Binding-site contacts:
Ligand atom P4 contacts residue HIS301 of chain 1.A at 3.8 Å.
Ligand atom O6 contacts residue LYS15 of chain 1.A at 3.3 Å (salt-bridge).
Ligand atom O51 contacts residue PHE380 of chain 1.A at 3.7 Å.
Ligand atom P5 contacts residue PHE380 of chain 1.A at 4.2 Å.
Ligand atom O42 contacts residue LYS300 of chain 1.A at 3.2 Å (salt-bridge).
Ligand atom C5 contacts residue LYS15 of chain 1.A at 4.2 Å.
Ligand atom P4 contacts residue LYS298 of chain 1.A at 4.2 Å.
Ligand atom O2 contacts residue ARG171 of chain 1.A at 4.4 Å.
Ligand atom O51 contacts residue ARG382 of chain 1.A at 4.4 Å.
Ligand atom O52 contacts residue PHE380 of chain 1.A at 3.7 Å.
Ligand atom C6 contacts residue ARG171 of chain 1.A at 3.8 Å.
Ligand atom O13 contacts residue ARG171 of chain 1.A at 4.0 Å.
Ligand atom O53 contacts residue ARG171 of chain 1.A at 3.4 Å (salt-bridge).
Ligand atom O43 contacts residue HIS301 of chain 1.A at 3.6 Å.
Ligand atom O53 contacts residue LYS15 of chain 1.A at 2.7 Å (salt-bridge).
Ligand atom O5 contacts residue LEU173 of chain 1.A at 4.0 Å.
Ligand atom C1 contacts residue LYS15 of chain 1.A at 4.2 Å.
Ligand atom O41 contacts residue HIS301 of chain 1.A at 2.6 Å (h-bond).
Ligand atom O12 contacts residue LYS166 of chain 1.A at 3.9 Å.
Ligand atom C1 contacts residue ARG171 of chain 1.A at 4.2 Å.
Ligand atom C6 contacts residue LYS15 of chain 1.A at 4.1 Å.
Ligand atom P1 contacts residue ARG171 of chain 1.A at 4.1 Å.
Ligand atom O6 contacts residue ARG171 of chain 1.A at 3.6 Å (salt-bridge).
Ligand atom P1 contacts residue LYS15 of chain 1.A at 4.3 Å.
Ligand atom P5 contacts residue LYS15 of chain 1.A at 4.2 Å.
Ligand atom O43 contacts residue LYS298 of chain 1.A at 3.0 Å (salt-bridge).
Ligand atom O12 contacts residue ARG171 of chain 1.A at 3.3 Å.
Ligand atom O1 contacts residue ARG171 of chain 1.A at 3.4 Å (salt-bridge).
Ligand atom O51 contacts residue ALA381 of chain 1.A at 3.8 Å.
Ligand atom O53 contacts residue PHE380 of chain 1.A at 4.4 Å.
Ligand atom P5 contacts residue LEU173 of chain 1.A at 4.1 Å.
Ligand atom O41 contacts residue LYS300 of chain 1.A at 4.0 Å.
Ligand atom O52 contacts residue LEU172 of chain 1.A at 3.4 Å.
Ligand atom O52 contacts residue LEU173 of chain 1.A at 2.5 Å (h-bond).
Ligand atom O52 contacts residue ARG171 of chain 1.A at 4.0 Å.
Ligand atom O43 contacts residue LYS300 of chain 1.A at 3.9 Å.
Ligand atom P4 contacts residue LYS300 of chain 1.A at 3.9 Å.
Ligand atom P5 contacts residue ARG171 of chain 1.A at 4.3 Å.
Ligand atom O42 contacts residue LYS298 of chain 1.A at 4.2 Å.
Ligand atom O13 contacts residue LYS15 of chain 1.A at 3.0 Å (salt-bridge).

This small molecule binds to this protein.
Small molecule (SMILES): O=P(O)(O)O[C@@H]1[C@H](O)[C@H](O)[C@@H](OP(=O)(O)O)[C@H](OP(=O)(O)O)[C@H]1O

Sequence of chain 1.A:
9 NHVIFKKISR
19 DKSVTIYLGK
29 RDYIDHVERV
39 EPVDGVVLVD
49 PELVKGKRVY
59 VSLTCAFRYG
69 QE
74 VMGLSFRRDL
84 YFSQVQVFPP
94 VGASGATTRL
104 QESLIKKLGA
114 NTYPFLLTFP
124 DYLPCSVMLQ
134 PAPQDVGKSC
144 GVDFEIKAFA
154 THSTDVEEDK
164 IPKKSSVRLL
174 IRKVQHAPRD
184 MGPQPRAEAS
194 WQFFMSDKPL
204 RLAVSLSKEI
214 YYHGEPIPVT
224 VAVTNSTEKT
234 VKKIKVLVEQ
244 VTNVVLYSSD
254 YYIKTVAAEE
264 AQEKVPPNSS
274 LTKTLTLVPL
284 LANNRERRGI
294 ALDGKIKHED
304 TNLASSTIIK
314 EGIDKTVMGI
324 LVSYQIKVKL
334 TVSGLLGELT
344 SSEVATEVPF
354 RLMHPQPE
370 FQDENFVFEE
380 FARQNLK